This protein binds this small molecule.
Small molecule (SMILES): C[C@@](O)(CCO[P](=O)(O)OP(=O)(O)O)CC(=O)O

Binding-site contacts:
Ligand atom O6 contacts residue SER142 of chain 1.B at 3.2 Å (h-bond).
Ligand atom O1B contacts residue ARG75 of chain 1.B at 3.7 Å.
Ligand atom O1 contacts residue ALA17 of chain 1.B at 3.7 Å.
Ligand atom C2 contacts residue TYR21 of chain 1.B at 3.5 Å (hydrophobic).
Ligand atom O6 contacts residue SER110 of chain 1.B at 3.0 Å (h-bond).
Ligand atom O1B contacts residue SER110 of chain 1.B at 2.5 Å (h-bond).
Ligand atom O1A contacts residue SER144 of chain 1.B at 2.6 Å (h-bond).
Ligand atom O2 contacts residue ARG147 of chain 1.B at 2.9 Å (salt-bridge).
Ligand atom C1 contacts residue ALA17 of chain 1.B at 3.6 Å (hydrophobic).
Ligand atom C4 contacts residue TYR21 of chain 1.B at 3.5 Å (hydrophobic).
Ligand atom PA contacts residue SER194 of chain 1.B at 3.7 Å.
Ligand atom O2A contacts residue SER194 of chain 1.B at 3.7 Å.
Ligand atom O1B contacts residue SER142 of chain 1.B at 3.6 Å (h-bond).
Ligand atom O5 contacts residue HIS198 of chain 1.B at 3.0 Å (h-bond).
Ligand atom O3B contacts residue SER194 of chain 1.B at 1.7 Å (h-bond).
Ligand atom O6 contacts residue SER194 of chain 1.B at 3.8 Å.
Ligand atom C1 contacts residue ARG147 of chain 1.B at 3.5 Å.
Ligand atom PA contacts residue SER144 of chain 1.B at 3.6 Å.
Ligand atom C4 contacts residue HIS198 of chain 1.B at 3.9 Å.
Ligand atom O2 contacts residue TYR21 of chain 1.B at 2.9 Å (h-bond).
Ligand atom O2A contacts residue TYR21 of chain 1.B at 3.8 Å.
Ligand atom O3A contacts residue ASP284 of chain 1.B at 3.3 Å.
Ligand atom O2A contacts residue SER142 of chain 1.B at 3.7 Å.
Ligand atom C2 contacts residue ASP284 of chain 1.B at 3.7 Å.
Ligand atom O1A contacts residue TYR21 of chain 1.B at 3.5 Å.
Ligand atom O1A contacts residue SER142 of chain 1.B at 3.8 Å.
Ligand atom C5 contacts residue SER194 of chain 1.B at 3.9 Å.
Ligand atom C3A contacts residue ALA285 of chain 1.B at 3.8 Å (hydrophobic).
Ligand atom O2A contacts residue HIS198 of chain 1.B at 3.8 Å.
Ligand atom O6 contacts residue SER144 of chain 1.B at 3.5 Å (h-bond).
Ligand atom O1 contacts residue ARG147 of chain 1.B at 2.9 Å (salt-bridge).
Ligand atom PA contacts residue SER142 of chain 1.B at 3.8 Å.
Ligand atom O2 contacts residue ALA17 of chain 1.B at 3.4 Å.
Ligand atom O2B contacts residue SER110 of chain 1.B at 3.1 Å (h-bond).
Ligand atom O2B contacts residue ALA108 of chain 1.B at 3.7 Å.
Ligand atom O5 contacts residue SER194 of chain 1.B at 3.1 Å (h-bond).
Ligand atom O2A contacts residue GLY143 of chain 1.B at 3.8 Å.
Ligand atom C1 contacts residue TYR21 of chain 1.B at 3.8 Å (hydrophobic).
Ligand atom PB contacts residue SER194 of chain 1.B at 3.2 Å.
Ligand atom PB contacts residue SER110 of chain 1.B at 3.0 Å.

Sequence of chain 1.B:
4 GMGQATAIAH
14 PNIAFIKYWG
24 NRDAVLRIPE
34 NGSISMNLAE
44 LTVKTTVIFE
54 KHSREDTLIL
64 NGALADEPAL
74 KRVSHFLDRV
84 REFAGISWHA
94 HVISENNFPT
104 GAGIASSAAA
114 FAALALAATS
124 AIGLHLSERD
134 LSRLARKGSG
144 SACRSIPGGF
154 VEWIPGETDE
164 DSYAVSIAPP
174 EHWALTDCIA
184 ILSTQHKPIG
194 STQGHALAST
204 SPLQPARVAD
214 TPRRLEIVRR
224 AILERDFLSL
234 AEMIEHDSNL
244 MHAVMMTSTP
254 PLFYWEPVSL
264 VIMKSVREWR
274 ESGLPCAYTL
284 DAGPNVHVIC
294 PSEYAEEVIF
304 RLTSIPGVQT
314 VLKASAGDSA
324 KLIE